Sequence of chain 1.A:
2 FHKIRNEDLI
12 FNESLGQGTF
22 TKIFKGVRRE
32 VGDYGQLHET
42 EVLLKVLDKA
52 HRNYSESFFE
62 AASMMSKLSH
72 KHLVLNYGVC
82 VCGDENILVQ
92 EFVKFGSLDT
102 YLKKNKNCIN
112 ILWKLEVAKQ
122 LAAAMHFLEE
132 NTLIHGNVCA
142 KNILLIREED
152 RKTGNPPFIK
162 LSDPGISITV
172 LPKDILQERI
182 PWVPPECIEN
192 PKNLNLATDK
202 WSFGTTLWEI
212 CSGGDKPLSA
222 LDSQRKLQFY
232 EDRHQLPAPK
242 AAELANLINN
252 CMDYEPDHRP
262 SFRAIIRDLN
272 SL

Binding-site contacts:
Ligand atom N contacts residue GLU92 of chain 1.A at 3.0 Å (salt-bridge).
Ligand atom C8 contacts residue LEU145 of chain 1.A at 3.6 Å (hydrophobic).
Ligand atom C14 contacts residue ILE24 of chain 1.A at 3.7 Å (hydrophobic).
Ligand atom C10 contacts residue LYS46 of chain 1.A at 3.8 Å.
Ligand atom C1 contacts residue VAL94 of chain 1.A at 3.6 Å (hydrophobic).
Ligand atom O2 contacts residue GLN91 of chain 1.A at 3.1 Å (h-bond).
Ligand atom O2 contacts residue SER163 of chain 1.A at 3.7 Å.
Ligand atom N1 contacts residue GLU92 of chain 1.A at 3.8 Å.
Ligand atom N2 contacts residue VAL94 of chain 1.A at 2.8 Å (h-bond).
Ligand atom C2 contacts residue GLY97 of chain 1.A at 3.3 Å.
Ligand atom C3 contacts residue PHE93 of chain 1.A at 3.8 Å (hydrophobic).
Ligand atom C2 contacts residue VAL94 of chain 1.A at 3.5 Å (hydrophobic).
Ligand atom O2 contacts residue LYS46 of chain 1.A at 2.9 Å (salt-bridge).
Ligand atom N5 contacts residue LEU44 of chain 1.A at 3.4 Å.
Ligand atom N contacts residue LEU145 of chain 1.A at 3.5 Å.
Ligand atom C4 contacts residue LYS95 of chain 1.A at 3.7 Å.
Ligand atom N contacts residue GLN91 of chain 1.A at 3.2 Å (h-bond).
Ligand atom N2 contacts residue GLY97 of chain 1.A at 3.8 Å.
Ligand atom C3 contacts residue VAL94 of chain 1.A at 3.2 Å (hydrophobic).
Ligand atom C10 contacts residue LYS142 of chain 1.A at 3.6 Å.
Ligand atom C13 contacts residue ILE24 of chain 1.A at 3.8 Å (hydrophobic).
Ligand atom C3 contacts residue LYS95 of chain 1.A at 3.5 Å.
Ligand atom C8 contacts residue LEU44 of chain 1.A at 3.8 Å (hydrophobic).
Ligand atom N2 contacts residue PHE93 of chain 1.A at 3.6 Å.
Ligand atom N contacts residue LEU44 of chain 1.A at 3.6 Å.
Ligand atom C contacts residue GLU92 of chain 1.A at 3.7 Å.
Ligand atom C9 contacts residue LYS46 of chain 1.A at 3.8 Å.
Ligand atom C contacts residue LEU44 of chain 1.A at 3.4 Å (hydrophobic).
Ligand atom C14 contacts residue LYS46 of chain 1.A at 3.8 Å.
Ligand atom N4 contacts residue LEU44 of chain 1.A at 3.7 Å.
Ligand atom N1 contacts residue LEU44 of chain 1.A at 3.8 Å.
Ligand atom C7 contacts residue LEU16 of chain 1.A at 3.8 Å (hydrophobic).
Ligand atom N1 contacts residue VAL94 of chain 1.A at 3.0 Å (h-bond).
Ligand atom C3 contacts residue GLY97 of chain 1.A at 3.4 Å.
Ligand atom N5 contacts residue LEU145 of chain 1.A at 3.7 Å.
Ligand atom O2 contacts residue LEU145 of chain 1.A at 3.8 Å.
Ligand atom C7 contacts residue GLY97 of chain 1.A at 3.6 Å.
Ligand atom C11 contacts residue LYS142 of chain 1.A at 3.6 Å.
Ligand atom C4 contacts residue GLY97 of chain 1.A at 3.8 Å.
Ligand atom C11 contacts residue ASN143 of chain 1.A at 3.2 Å.

This protein binds this small molecule.
Small molecule (SMILES): Nc1nc(Nc2ccc(S(N)(=O)=O)cc2)nn1C(=O)Nc1ccccc1